This protein binds this small molecule.
Small molecule (SMILES): CC(=O)N[C@H]1[C@H]([C@H](O)[C@H](O)CO)O[C@@](O)(C(=O)O)C[C@@H]1O

Sequence of chain 1.C:
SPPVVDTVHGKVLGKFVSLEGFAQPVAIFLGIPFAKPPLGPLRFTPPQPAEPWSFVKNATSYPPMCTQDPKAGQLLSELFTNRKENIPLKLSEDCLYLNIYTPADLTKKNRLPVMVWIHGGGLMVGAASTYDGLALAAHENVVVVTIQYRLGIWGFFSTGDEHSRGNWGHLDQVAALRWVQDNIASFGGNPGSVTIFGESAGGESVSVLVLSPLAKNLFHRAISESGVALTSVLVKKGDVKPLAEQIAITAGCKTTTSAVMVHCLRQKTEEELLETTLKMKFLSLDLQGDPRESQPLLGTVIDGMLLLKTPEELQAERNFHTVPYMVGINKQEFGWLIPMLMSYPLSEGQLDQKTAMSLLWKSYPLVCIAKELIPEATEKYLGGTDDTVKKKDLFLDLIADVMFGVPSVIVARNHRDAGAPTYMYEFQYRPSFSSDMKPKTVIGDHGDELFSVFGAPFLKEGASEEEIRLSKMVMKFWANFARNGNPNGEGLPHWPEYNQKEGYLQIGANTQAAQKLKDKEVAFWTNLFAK

Sequence of chain 1.B:
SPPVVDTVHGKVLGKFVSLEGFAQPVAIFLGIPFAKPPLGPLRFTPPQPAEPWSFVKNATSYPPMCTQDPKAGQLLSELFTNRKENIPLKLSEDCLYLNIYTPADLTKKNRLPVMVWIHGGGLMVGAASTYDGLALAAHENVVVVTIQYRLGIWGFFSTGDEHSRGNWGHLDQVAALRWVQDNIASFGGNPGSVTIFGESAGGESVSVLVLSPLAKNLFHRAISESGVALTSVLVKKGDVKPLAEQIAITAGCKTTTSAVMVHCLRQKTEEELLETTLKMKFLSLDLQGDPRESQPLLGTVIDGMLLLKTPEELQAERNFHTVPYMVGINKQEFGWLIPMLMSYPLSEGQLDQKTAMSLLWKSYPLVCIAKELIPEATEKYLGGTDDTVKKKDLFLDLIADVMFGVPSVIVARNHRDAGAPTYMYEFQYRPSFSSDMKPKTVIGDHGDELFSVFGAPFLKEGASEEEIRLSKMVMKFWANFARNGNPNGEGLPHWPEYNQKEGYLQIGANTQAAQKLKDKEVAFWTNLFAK

Binding-site contacts:
Ligand atom C11 contacts residue LYS242 of chain 1.C at 3.0 Å.
Ligand atom C7 contacts residue ASN59 of chain 1.B at 4.2 Å.
Ligand atom O1B contacts residue LYS58 of chain 1.B at 3.2 Å.
Ligand atom O6 contacts residue ASN59 of chain 1.B at 4.4 Å.
Ligand atom O7 contacts residue GLY32 of chain 1.B at 3.7 Å.
Ligand atom C9 contacts residue GLY32 of chain 1.B at 3.6 Å.
Ligand atom O1A contacts residue ASN59 of chain 1.B at 3.2 Å (h-bond).
Ligand atom O4 contacts residue SER62 of chain 1.B at 3.8 Å.
Ligand atom C9 contacts residue SER62 of chain 1.B at 4.0 Å.
Ligand atom C9 contacts residue PRO64 of chain 1.B at 4.0 Å (hydrophobic).
Ligand atom C3 contacts residue NAG1 of chain 1.M at 3.3 Å.
Ligand atom C1 contacts residue LYS58 of chain 1.B at 3.8 Å.
Ligand atom O2 contacts residue ALA60 of chain 1.B at 4.1 Å.
Ligand atom O1A contacts residue NAG1 of chain 1.M at 3.9 Å.
Ligand atom O9 contacts residue TYR63 of chain 1.B at 3.6 Å.
Ligand atom O9 contacts residue LEU31 of chain 1.B at 4.4 Å.
Ligand atom O1A contacts residue LYS58 of chain 1.B at 4.2 Å.
Ligand atom C3 contacts residue ASN59 of chain 1.B at 3.5 Å.
Ligand atom O4 contacts residue NAG1 of chain 1.M at 3.4 Å.
Ligand atom C2 contacts residue ASN59 of chain 1.B at 3.3 Å.
Ligand atom C2 contacts residue LYS58 of chain 1.B at 4.5 Å.
Ligand atom C8 contacts residue TYR98 of chain 1.B at 4.5 Å (hydrophobic).
Ligand atom O2 contacts residue ASN59 of chain 1.B at 2.2 Å (h-bond).
Ligand atom O9 contacts residue GLY32 of chain 1.B at 3.8 Å.
Ligand atom C9 contacts residue TYR98 of chain 1.B at 3.9 Å (hydrophobic).
Ligand atom C1 contacts residue ASN59 of chain 1.B at 3.5 Å.
Ligand atom C4 contacts residue NAG1 of chain 1.M at 3.8 Å.
Ligand atom C11 contacts residue THR258 of chain 1.C at 4.3 Å.
Ligand atom C5 contacts residue SER62 of chain 1.B at 4.0 Å.
Ligand atom O9 contacts residue SER62 of chain 1.B at 2.7 Å (h-bond).
Ligand atom O2 contacts residue LYS58 of chain 1.B at 3.9 Å.
Ligand atom O7 contacts residue LYS58 of chain 1.B at 4.5 Å.
Ligand atom C10 contacts residue LYS242 of chain 1.C at 3.5 Å.
Ligand atom O1B contacts residue ASN59 of chain 1.B at 3.9 Å.
Ligand atom O10 contacts residue LYS242 of chain 1.C at 3.4 Å (salt-bridge).
Ligand atom O9 contacts residue PRO64 of chain 1.B at 3.5 Å (h-bond).
Ligand atom N5 contacts residue SER62 of chain 1.B at 4.2 Å.
Ligand atom C11 contacts residue SER259 of chain 1.C at 4.3 Å.
Ligand atom O7 contacts residue ASN59 of chain 1.B at 4.1 Å.
Ligand atom C4 contacts residue SER62 of chain 1.B at 4.5 Å.